Binding-site contacts:
Ligand atom C1 contacts residue ARG166 of chain 1.A at 4.5 Å.
Ligand atom C7 contacts residue ASN239 of chain 1.A at 3.5 Å.
Ligand atom C7 contacts residue GLY237 of chain 1.A at 4.0 Å.
Ligand atom C7 contacts residue PRO218 of chain 1.E at 3.8 Å (hydrophobic).
Ligand atom O6 contacts residue ARG166 of chain 1.A at 3.6 Å (salt-bridge).
Ligand atom C2 contacts residue ASN239 of chain 1.A at 2.2 Å.
Ligand atom C8 contacts residue SER204 of chain 1.A at 3.9 Å.
Ligand atom C1 contacts residue ASN239 of chain 1.A at 1.4 Å.
Ligand atom N2 contacts residue GLY237 of chain 1.A at 3.2 Å (h-bond).
Ligand atom C7 contacts residue ASP238 of chain 1.A at 4.2 Å.
Ligand atom N2 contacts residue ASP238 of chain 1.A at 4.3 Å.
Ligand atom C8 contacts residue PRO218 of chain 1.E at 4.2 Å (hydrophobic).
Ligand atom C8 contacts residue GLY237 of chain 1.A at 3.7 Å.
Ligand atom O7 contacts residue GLN219 of chain 1.E at 4.0 Å.
Ligand atom N2 contacts residue ASN239 of chain 1.A at 2.7 Å (h-bond).
Ligand atom O7 contacts residue ASN239 of chain 1.A at 3.7 Å.
Ligand atom O7 contacts residue PRO218 of chain 1.E at 3.2 Å.
Ligand atom C6 contacts residue ARG166 of chain 1.A at 3.8 Å.
Ligand atom C5 contacts residue ASN239 of chain 1.A at 3.6 Å.
Ligand atom C3 contacts residue ASN239 of chain 1.A at 3.6 Å.
Ligand atom O5 contacts residue ARG166 of chain 1.A at 3.4 Å (salt-bridge).
Ligand atom C4 contacts residue ASN239 of chain 1.A at 4.1 Å.
Ligand atom C1 contacts residue GLY237 of chain 1.A at 4.1 Å.
Ligand atom C5 contacts residue ARG166 of chain 1.A at 4.2 Å.
Ligand atom O5 contacts residue ASN239 of chain 1.A at 2.2 Å (h-bond).
Ligand atom C2 contacts residue GLY237 of chain 1.A at 4.1 Å.
Ligand atom C8 contacts residue ASP238 of chain 1.A at 3.5 Å.

Sequence of chain 1.A:
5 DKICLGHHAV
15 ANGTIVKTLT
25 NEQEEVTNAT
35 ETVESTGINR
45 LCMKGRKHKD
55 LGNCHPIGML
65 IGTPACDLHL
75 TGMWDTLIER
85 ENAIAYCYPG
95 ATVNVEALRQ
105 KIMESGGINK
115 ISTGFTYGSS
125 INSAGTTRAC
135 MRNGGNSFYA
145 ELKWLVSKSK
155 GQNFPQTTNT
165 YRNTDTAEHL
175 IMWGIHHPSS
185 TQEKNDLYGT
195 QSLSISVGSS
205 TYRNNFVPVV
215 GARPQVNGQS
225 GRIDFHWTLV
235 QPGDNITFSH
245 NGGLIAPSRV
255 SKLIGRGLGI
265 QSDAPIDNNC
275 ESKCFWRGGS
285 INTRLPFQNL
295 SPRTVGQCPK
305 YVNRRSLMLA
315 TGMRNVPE

Sequence of chain 1.E:
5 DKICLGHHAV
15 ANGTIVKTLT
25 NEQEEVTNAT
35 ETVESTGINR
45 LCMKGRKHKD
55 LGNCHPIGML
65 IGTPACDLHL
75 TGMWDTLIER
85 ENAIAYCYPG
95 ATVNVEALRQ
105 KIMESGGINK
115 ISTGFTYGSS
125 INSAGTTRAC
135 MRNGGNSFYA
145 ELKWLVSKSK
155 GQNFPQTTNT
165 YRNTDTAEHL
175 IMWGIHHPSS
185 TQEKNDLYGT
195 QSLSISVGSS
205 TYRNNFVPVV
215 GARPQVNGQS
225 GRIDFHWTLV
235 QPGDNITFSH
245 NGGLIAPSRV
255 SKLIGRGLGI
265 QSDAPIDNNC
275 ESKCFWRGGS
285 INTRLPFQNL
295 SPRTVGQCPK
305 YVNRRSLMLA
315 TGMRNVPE

The protein below binds the small molecule below.
Small molecule (SMILES): CC(=O)N[C@H]1[C@H](O[C@H]2[C@H](O)[C@@H](NC(C)=O)CO[C@@H]2CO)O[C@H](CO)[C@@H](O)[C@@H]1O